Sequence of chain 1.A:
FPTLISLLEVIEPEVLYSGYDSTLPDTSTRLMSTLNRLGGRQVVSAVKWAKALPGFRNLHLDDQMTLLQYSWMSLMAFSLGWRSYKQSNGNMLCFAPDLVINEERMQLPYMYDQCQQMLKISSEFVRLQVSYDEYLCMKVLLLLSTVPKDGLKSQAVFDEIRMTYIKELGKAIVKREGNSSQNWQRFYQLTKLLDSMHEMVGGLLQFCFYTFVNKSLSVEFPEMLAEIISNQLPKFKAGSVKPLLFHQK

This protein binds this small molecule.
Small molecule (SMILES): C[C@@H]1C[C@H]2[C@@H]3CCC4=CC(=O)C=C[C@]4(C)[C@@]3(F)[C@@H](O)C[C@]2(C)[C@@]1(O)C(=O)CO

Binding-site contacts:
Ligand atom C22 contacts residue MET118 of chain 1.A at 3.9 Å (hydrophobic).
Ligand atom C20 contacts residue PHE207 of chain 1.A at 3.8 Å (hydrophobic).
Ligand atom C7 contacts residue MET73 of chain 1.A at 3.9 Å (hydrophobic).
Ligand atom C8 contacts residue MET73 of chain 1.A at 3.9 Å (hydrophobic).
Ligand atom F1 contacts residue PHE95 of chain 1.A at 3.5 Å.
Ligand atom C4 contacts residue MET76 of chain 1.A at 3.9 Å (hydrophobic).
Ligand atom O1 contacts residue ARG83 of chain 1.A at 3.0 Å (salt-bridge).
Ligand atom C19 contacts residue MET76 of chain 1.A at 3.9 Å (hydrophobic).
Ligand atom O4 contacts residue THR211 of chain 1.A at 3.4 Å (h-bond).
Ligand atom C11 contacts residue LEU35 of chain 1.A at 3.7 Å (hydrophobic).
Ligand atom C13 contacts residue ASN36 of chain 1.A at 4.0 Å.
Ligand atom C19 contacts residue TRP72 of chain 1.A at 3.9 Å (hydrophobic).
Ligand atom C2 contacts residue GLN42 of chain 1.A at 3.1 Å.
Ligand atom C5 contacts residue MET76 of chain 1.A at 3.9 Å (hydrophobic).
Ligand atom O3 contacts residue GLN114 of chain 1.A at 3.4 Å (h-bond).
Ligand atom C22 contacts residue GLN114 of chain 1.A at 3.5 Å.
Ligand atom O4 contacts residue CYS208 of chain 1.A at 3.1 Å.
Ligand atom C2 contacts residue GLY39 of chain 1.A at 3.9 Å.
Ligand atom C3 contacts residue PHE95 of chain 1.A at 3.8 Å (hydrophobic).
Ligand atom O1 contacts residue PHE95 of chain 1.A at 3.5 Å.
Ligand atom C12 contacts residue ASN36 of chain 1.A at 3.3 Å.
Ligand atom C12 contacts residue LEU35 of chain 1.A at 3.9 Å (hydrophobic).
Ligand atom C3 contacts residue GLN42 of chain 1.A at 3.0 Å.
Ligand atom O5 contacts residue ASN36 of chain 1.A at 3.2 Å (h-bond).
Ligand atom C1 contacts residue GLY39 of chain 1.A at 3.6 Å.
Ligand atom C1 contacts residue LEU35 of chain 1.A at 3.4 Å (hydrophobic).
Ligand atom O2 contacts residue LEU35 of chain 1.A at 3.8 Å.
Ligand atom C18 contacts residue ASN36 of chain 1.A at 3.5 Å.
Ligand atom O2 contacts residue ASN36 of chain 1.A at 2.9 Å (h-bond).
Ligand atom O5 contacts residue VAL219 of chain 1.A at 3.7 Å.
Ligand atom O1 contacts residue GLN42 of chain 1.A at 3.1 Å (h-bond).
Ligand atom O4 contacts residue PHE207 of chain 1.A at 3.5 Å.
Ligand atom C21 contacts residue MET32 of chain 1.A at 3.6 Å (hydrophobic).
Ligand atom C6 contacts residue MET76 of chain 1.A at 3.8 Å (hydrophobic).
Ligand atom C22 contacts residue PHE207 of chain 1.A at 3.7 Å (hydrophobic).
Ligand atom O5 contacts residue PHE221 of chain 1.A at 3.9 Å.
Ligand atom O5 contacts residue THR211 of chain 1.A at 3.0 Å (h-bond).
Ligand atom C11 contacts residue ASN36 of chain 1.A at 3.5 Å.
Ligand atom C18 contacts residue MET73 of chain 1.A at 3.9 Å (hydrophobic).
Ligand atom C4 contacts residue GLN42 of chain 1.A at 3.8 Å.